Sequence of chain 1.B:
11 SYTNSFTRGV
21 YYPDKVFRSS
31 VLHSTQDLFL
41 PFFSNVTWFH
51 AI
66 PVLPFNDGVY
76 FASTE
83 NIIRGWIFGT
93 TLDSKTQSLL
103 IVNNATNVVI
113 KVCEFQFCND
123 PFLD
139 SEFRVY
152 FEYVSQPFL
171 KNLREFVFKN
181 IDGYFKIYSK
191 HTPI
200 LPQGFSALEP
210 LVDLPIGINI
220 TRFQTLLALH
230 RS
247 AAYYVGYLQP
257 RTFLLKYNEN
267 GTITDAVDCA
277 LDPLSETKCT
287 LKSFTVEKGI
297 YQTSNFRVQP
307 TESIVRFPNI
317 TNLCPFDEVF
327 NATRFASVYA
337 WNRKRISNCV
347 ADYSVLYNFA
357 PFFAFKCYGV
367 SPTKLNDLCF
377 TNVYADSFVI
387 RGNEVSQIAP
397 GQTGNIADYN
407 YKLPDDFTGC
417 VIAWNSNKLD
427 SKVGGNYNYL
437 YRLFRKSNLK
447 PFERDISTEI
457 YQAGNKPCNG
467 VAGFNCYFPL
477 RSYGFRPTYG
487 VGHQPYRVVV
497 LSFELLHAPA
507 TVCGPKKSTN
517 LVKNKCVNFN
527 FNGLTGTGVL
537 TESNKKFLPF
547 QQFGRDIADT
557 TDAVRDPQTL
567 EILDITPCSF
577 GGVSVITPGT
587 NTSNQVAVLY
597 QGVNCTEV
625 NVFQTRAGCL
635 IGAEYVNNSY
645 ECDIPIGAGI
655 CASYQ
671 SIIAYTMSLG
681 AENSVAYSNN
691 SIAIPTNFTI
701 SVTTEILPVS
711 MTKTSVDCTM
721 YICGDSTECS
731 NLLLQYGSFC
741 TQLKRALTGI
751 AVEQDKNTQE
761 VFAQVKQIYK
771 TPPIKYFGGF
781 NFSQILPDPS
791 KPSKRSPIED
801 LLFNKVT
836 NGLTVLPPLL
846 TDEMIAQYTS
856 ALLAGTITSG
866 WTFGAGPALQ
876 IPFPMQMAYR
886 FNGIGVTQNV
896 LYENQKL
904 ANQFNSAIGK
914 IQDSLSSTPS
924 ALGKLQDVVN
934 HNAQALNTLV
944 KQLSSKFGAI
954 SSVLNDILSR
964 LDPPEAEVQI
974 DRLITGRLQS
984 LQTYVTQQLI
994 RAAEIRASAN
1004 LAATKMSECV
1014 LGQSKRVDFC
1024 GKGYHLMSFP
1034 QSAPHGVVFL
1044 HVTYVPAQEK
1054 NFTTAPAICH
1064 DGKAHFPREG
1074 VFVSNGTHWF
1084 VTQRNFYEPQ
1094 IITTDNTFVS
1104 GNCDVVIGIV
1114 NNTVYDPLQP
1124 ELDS

Binding-site contacts:
Ligand atom C4 contacts residue ASN1078 of chain 1.B at 4.2 Å.
Ligand atom C3 contacts residue THR1080 of chain 1.B at 3.5 Å.
Ligand atom C2 contacts residue ASN1078 of chain 1.B at 2.5 Å.
Ligand atom O5 contacts residue ASN1078 of chain 1.B at 2.4 Å (h-bond).
Ligand atom C8 contacts residue THR1080 of chain 1.B at 4.3 Å.
Ligand atom C1 contacts residue ASN1078 of chain 1.B at 1.4 Å.
Ligand atom C7 contacts residue THR1080 of chain 1.B at 4.3 Å.
Ligand atom C6 contacts residue PHE1083 of chain 1.B at 3.6 Å (hydrophobic).
Ligand atom C1 contacts residue PHE1083 of chain 1.B at 4.4 Å (hydrophobic).
Ligand atom N2 contacts residue ASN1078 of chain 1.B at 2.9 Å (h-bond).
Ligand atom C3 contacts residue ASN1078 of chain 1.B at 3.8 Å.
Ligand atom O5 contacts residue PHE1083 of chain 1.B at 3.8 Å.
Ligand atom C5 contacts residue ASN1078 of chain 1.B at 3.7 Å.
Ligand atom C7 contacts residue ASN1078 of chain 1.B at 3.3 Å.
Ligand atom C1 contacts residue THR1080 of chain 1.B at 3.6 Å.
Ligand atom C2 contacts residue THR1080 of chain 1.B at 3.6 Å.
Ligand atom C5 contacts residue PHE1083 of chain 1.B at 3.9 Å (hydrophobic).
Ligand atom O3 contacts residue THR1080 of chain 1.B at 4.3 Å.
Ligand atom N2 contacts residue THR1080 of chain 1.B at 3.1 Å (h-bond).
Ligand atom C8 contacts residue ASN1078 of chain 1.B at 3.8 Å.
Ligand atom O7 contacts residue ASN1078 of chain 1.B at 3.3 Å (h-bond).

A protein and the small-molecule ligand that binds it are described below.
Small molecule (SMILES): CC(=O)N[C@H]1[C@H](O[C@H]2[C@H](O)[C@@H](NC(C)=O)CO[C@@H]2CO)O[C@H](CO)[C@@H](O)[C@@H]1O